Sequence of chain 1.A:
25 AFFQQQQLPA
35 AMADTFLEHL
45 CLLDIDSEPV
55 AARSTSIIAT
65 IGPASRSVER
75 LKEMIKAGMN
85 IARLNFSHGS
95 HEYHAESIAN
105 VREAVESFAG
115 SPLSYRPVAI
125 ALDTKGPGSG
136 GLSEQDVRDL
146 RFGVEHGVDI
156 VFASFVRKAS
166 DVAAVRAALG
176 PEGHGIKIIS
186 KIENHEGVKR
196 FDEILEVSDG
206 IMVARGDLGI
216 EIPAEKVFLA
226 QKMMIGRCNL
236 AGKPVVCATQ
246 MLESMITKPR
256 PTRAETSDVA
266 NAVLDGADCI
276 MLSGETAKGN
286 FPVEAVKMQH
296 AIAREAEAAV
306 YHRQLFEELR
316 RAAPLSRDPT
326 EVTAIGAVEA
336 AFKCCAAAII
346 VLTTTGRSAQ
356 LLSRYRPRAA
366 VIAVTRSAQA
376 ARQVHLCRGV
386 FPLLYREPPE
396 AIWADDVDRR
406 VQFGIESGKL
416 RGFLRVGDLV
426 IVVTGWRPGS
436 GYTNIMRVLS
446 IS

Binding-site contacts:
Ligand atom O1 contacts residue ALA209 of chain 1.A at 4.2 Å.
Ligand atom C1 contacts residue MG1 of chain 1.K at 3.0 Å.
Ligand atom C1 contacts residue GLU188 of chain 1.A at 3.5 Å.
Ligand atom O3 contacts residue MG1 of chain 1.K at 4.2 Å.
Ligand atom O4 contacts residue LYS186 of chain 1.A at 3.6 Å (salt-bridge).
Ligand atom O4 contacts residue ARG87 of chain 1.A at 4.3 Å.
Ligand atom O1 contacts residue GLU188 of chain 1.A at 3.0 Å (salt-bridge).
Ligand atom O3 contacts residue THR244 of chain 1.A at 2.7 Å (h-bond).
Ligand atom O2 contacts residue ARG87 of chain 1.A at 4.5 Å.
Ligand atom O2 contacts residue GLU188 of chain 1.A at 3.3 Å (salt-bridge).
Ligand atom C2 contacts residue GLU188 of chain 1.A at 3.6 Å.
Ligand atom C2 contacts residue THR244 of chain 1.A at 4.1 Å.
Ligand atom O1 contacts residue ASP212 of chain 1.A at 2.7 Å (salt-bridge).
Ligand atom O4 contacts residue ALA209 of chain 1.A at 3.8 Å.
Ligand atom O2 contacts residue ASP212 of chain 1.A at 4.0 Å.
Ligand atom O4 contacts residue MET207 of chain 1.A at 4.0 Å.
Ligand atom C1 contacts residue ALA209 of chain 1.A at 3.6 Å (hydrophobic).
Ligand atom O1 contacts residue MG1 of chain 1.K at 2.3 Å.
Ligand atom C2 contacts residue LYS186 of chain 1.A at 3.5 Å.
Ligand atom C2 contacts residue MG1 of chain 1.K at 3.0 Å.
Ligand atom O4 contacts residue MG1 of chain 1.K at 4.1 Å.
Ligand atom O1 contacts residue GLY211 of chain 1.A at 3.9 Å.
Ligand atom O4 contacts residue THR244 of chain 1.A at 3.7 Å.
Ligand atom C2 contacts residue ALA209 of chain 1.A at 3.7 Å (hydrophobic).
Ligand atom O3 contacts residue ASP212 of chain 1.A at 3.7 Å.
Ligand atom C1 contacts residue THR244 of chain 1.A at 3.7 Å.
Ligand atom O4 contacts residue MET276 of chain 1.A at 4.3 Å.
Ligand atom O3 contacts residue GLY211 of chain 1.A at 2.9 Å (h-bond).
Ligand atom C1 contacts residue GLY211 of chain 1.A at 3.9 Å.
Ligand atom C1 contacts residue ASP212 of chain 1.A at 3.8 Å.
Ligand atom O2 contacts residue ALA209 of chain 1.A at 4.4 Å.
Ligand atom O3 contacts residue GLU188 of chain 1.A at 4.4 Å.
Ligand atom O2 contacts residue MG1 of chain 1.K at 2.1 Å.
Ligand atom O2 contacts residue LYS186 of chain 1.A at 2.7 Å (salt-bridge).
Ligand atom O3 contacts residue ALA209 of chain 1.A at 3.3 Å.
Ligand atom O3 contacts residue ARG210 of chain 1.A at 3.5 Å (salt-bridge).

This protein binds this small molecule.
Small molecule (SMILES): O=C([O-])C(=O)[O-]